Binding-site contacts:
Ligand atom C8 contacts residue ASN300 of chain 1.A at 4.2 Å.
Ligand atom C6 contacts residue TRP356 of chain 1.A at 3.9 Å (hydrophobic).
Ligand atom C4 contacts residue ASN300 of chain 1.A at 4.4 Å.
Ligand atom C5 contacts residue ASN300 of chain 1.A at 3.9 Å.
Ligand atom C2 contacts residue ASN300 of chain 1.A at 2.5 Å.
Ligand atom O7 contacts residue ASN300 of chain 1.A at 3.3 Å (h-bond).
Ligand atom O6 contacts residue TRP356 of chain 1.A at 4.5 Å.
Ligand atom N2 contacts residue ASN300 of chain 1.A at 2.9 Å (h-bond).
Ligand atom C5 contacts residue TRP356 of chain 1.A at 4.2 Å (hydrophobic).
Ligand atom C3 contacts residue ASN300 of chain 1.A at 3.9 Å.
Ligand atom O5 contacts residue ASN300 of chain 1.A at 2.5 Å (h-bond).
Ligand atom C7 contacts residue ASN300 of chain 1.A at 3.3 Å.
Ligand atom C1 contacts residue ASN300 of chain 1.A at 1.5 Å.
Ligand atom O5 contacts residue TRP356 of chain 1.A at 3.6 Å.
Ligand atom C1 contacts residue TRP356 of chain 1.A at 4.0 Å (hydrophobic).
Ligand atom C8 contacts residue LYS296 of chain 1.A at 3.6 Å.

Sequence of chain 1.A:
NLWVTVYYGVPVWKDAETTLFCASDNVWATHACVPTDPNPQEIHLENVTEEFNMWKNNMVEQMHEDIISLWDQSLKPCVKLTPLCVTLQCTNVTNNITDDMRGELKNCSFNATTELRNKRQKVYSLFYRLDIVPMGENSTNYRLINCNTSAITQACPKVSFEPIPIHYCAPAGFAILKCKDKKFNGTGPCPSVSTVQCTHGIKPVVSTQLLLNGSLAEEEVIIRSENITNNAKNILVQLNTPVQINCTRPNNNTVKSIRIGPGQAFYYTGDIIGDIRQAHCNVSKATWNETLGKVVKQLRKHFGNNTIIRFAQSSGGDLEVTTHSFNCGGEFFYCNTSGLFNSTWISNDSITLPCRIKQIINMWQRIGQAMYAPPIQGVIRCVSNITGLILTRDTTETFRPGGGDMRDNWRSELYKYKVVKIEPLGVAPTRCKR

This small molecule binds to this protein.
Small molecule (SMILES): CC(=O)N[C@@H]1[C@@H](O)[C@H](O)[C@@H](CO)O[C@H]1O